Sequence of chain 28.E:
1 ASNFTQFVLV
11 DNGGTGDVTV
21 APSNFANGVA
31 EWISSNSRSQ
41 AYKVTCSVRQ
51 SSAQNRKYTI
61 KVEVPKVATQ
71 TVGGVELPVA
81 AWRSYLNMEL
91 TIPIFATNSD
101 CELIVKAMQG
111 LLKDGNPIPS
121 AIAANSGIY

Binding-site contacts:
Ligand atom N6 contacts residue CYS46 of chain 28.E at 3.3 Å (h-bond).
Ligand atom C5' contacts residue TYR85 of chain 28.E at 2.9 Å (hydrophobic).
Ligand atom C2 contacts residue SER47 of chain 28.E at 3.2 Å.
Ligand atom C5 contacts residue THR45 of chain 28.E at 3.2 Å.
Ligand atom O3' contacts residue ARG49 of chain 17.E at 3.4 Å (salt-bridge).
Ligand atom OP2 contacts residue ARG49 of chain 17.E at 2.3 Å (salt-bridge).
Ligand atom OP1 contacts residue SER52 of chain 17.E at 3.2 Å.
Ligand atom N1 contacts residue TYR85 of chain 28.E at 3.5 Å.
Ligand atom C8 contacts residue LYS61 of chain 28.E at 3.4 Å.
Ligand atom OP1 contacts residue ARG49 of chain 17.E at 2.5 Å (salt-bridge).
Ligand atom OP2 contacts residue ASN55 of chain 17.E at 3.4 Å (h-bond).
Ligand atom C4' contacts residue TYR85 of chain 28.E at 3.2 Å (hydrophobic).
Ligand atom C5' contacts residue SER51 of chain 17.E at 3.3 Å.
Ligand atom C4 contacts residue TYR85 of chain 28.E at 3.5 Å (hydrophobic).
Ligand atom N3 contacts residue TYR85 of chain 28.E at 3.5 Å.
Ligand atom O2 contacts residue ASN87 of chain 28.E at 3.3 Å (h-bond).
Ligand atom P contacts residue SER51 of chain 17.E at 3.5 Å.
Ligand atom N7 contacts residue THR45 of chain 28.E at 2.6 Å (h-bond).
Ligand atom C2' contacts residue TYR85 of chain 28.E at 3.4 Å (hydrophobic).
Ligand atom N6 contacts residue THR59 of chain 28.E at 2.8 Å (h-bond).
Ligand atom P contacts residue ARG49 of chain 17.E at 3.0 Å.
Ligand atom C5' contacts residue ARG49 of chain 17.E at 3.5 Å.
Ligand atom N1 contacts residue SER47 of chain 28.E at 2.9 Å (h-bond).
Ligand atom O4' contacts residue LYS61 of chain 28.E at 2.8 Å (salt-bridge).
Ligand atom OP2 contacts residue LYS57 of chain 17.E at 2.6 Å (salt-bridge).
Ligand atom OP1 contacts residue SER51 of chain 17.E at 3.5 Å.
Ligand atom OP1 contacts residue SER51 of chain 17.E at 2.9 Å (h-bond).
Ligand atom C3' contacts residue TYR85 of chain 28.E at 3.4 Å (hydrophobic).
Ligand atom OP2 contacts residue TYR85 of chain 28.E at 2.7 Å (h-bond).
Ligand atom O2' contacts residue GLU63 of chain 28.E at 3.2 Å (salt-bridge).
Ligand atom N9 contacts residue LYS61 of chain 28.E at 3.3 Å (salt-bridge).
Ligand atom C2' contacts residue GLU63 of chain 28.E at 3.5 Å.
Ligand atom O2' contacts residue TYR85 of chain 28.E at 3.4 Å.
Ligand atom O3' contacts residue SER51 of chain 17.E at 3.3 Å (h-bond).
Ligand atom N7 contacts residue LYS61 of chain 28.E at 3.3 Å.
Ligand atom OP2 contacts residue LYS43 of chain 28.E at 2.7 Å (salt-bridge).
Ligand atom N6 contacts residue THR45 of chain 28.E at 2.7 Å (h-bond).
Ligand atom C6 contacts residue THR45 of chain 28.E at 3.3 Å.
Ligand atom OP1 contacts residue ASN55 of chain 17.E at 2.8 Å (h-bond).
Ligand atom OP2 contacts residue SER51 of chain 17.E at 3.4 Å (h-bond).

Sequence of chain 17.E:
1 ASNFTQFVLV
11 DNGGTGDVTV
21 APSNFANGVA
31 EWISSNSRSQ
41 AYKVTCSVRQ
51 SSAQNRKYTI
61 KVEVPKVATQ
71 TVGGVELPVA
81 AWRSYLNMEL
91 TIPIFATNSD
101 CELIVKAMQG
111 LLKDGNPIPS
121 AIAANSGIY

This small molecule binds to this protein.
Small molecule (SMILES): N=c1ccn([C@@H]2O[C@H](CO[P](=O)(O)O[C@H]3[C@@H](O)[C@H](n4cnc5c(N)ncnc54)O[C@@H]3CO[P](=O)(O)O[C@H]3[C@@H](O)[C@H](n4ccc(N)nc4=O)O[C@@H]3CO[P](=O)(O)O[C@H]3[C@@H](O)[C@H](n4ccc(=O)[nH]c4=O)O[C@@H]3CO[P](=O)(O)O[C@H]3[C@@H](O)[C@H](n4cnc5c(N)ncnc54)O[C@@H]3CO[P](=O)(O)O[C@H]3[C@@H](O)[C@H](n4cnc5c(=O)nc(N)[nH]c54)O[C@@H]3CO[P](=O)(O)O[C@H]3[C@@H](O)[C@H](n4cnc5c(=O)nc(N)[nH]c54)O[C@@H]3CO)[C@@H](O[P](=O)(O)OC[C@H]3O[C@@H](n4ccc(N)nc4=O)[C@H](O)[C@@H]3O)[C@H]2O)c(=O)[nH]1